The small molecule below binds the protein below.
Small molecule (SMILES): CC(=O)N[C@H]1[C@H](O[C@H]2[C@H](O)[C@@H](NC(C)=O)CO[C@@H]2CO)O[C@H](CO)[C@@H](O)[C@@H]1O

Binding-site contacts:
Ligand atom C4 contacts residue ASN329 of chain 1.D at 4.3 Å.
Ligand atom C3 contacts residue NAG1 of chain 1.U at 4.3 Å.
Ligand atom C5 contacts residue ASN329 of chain 1.D at 3.5 Å.
Ligand atom O5 contacts residue NAG2 of chain 1.U at 4.5 Å.
Ligand atom C1 contacts residue NAG2 of chain 1.U at 4.3 Å.
Ligand atom C1 contacts residue NAG1 of chain 1.U at 3.8 Å.
Ligand atom C7 contacts residue ASN329 of chain 1.D at 4.0 Å.
Ligand atom C6 contacts residue NAG1 of chain 1.U at 3.7 Å.
Ligand atom N2 contacts residue SER330 of chain 1.D at 3.5 Å (h-bond).
Ligand atom O5 contacts residue ASN329 of chain 1.D at 2.3 Å (h-bond).
Ligand atom O3 contacts residue NAG1 of chain 1.U at 3.4 Å.
Ligand atom C5 contacts residue NAG2 of chain 1.U at 3.9 Å.
Ligand atom C8 contacts residue NAG2 of chain 1.U at 4.1 Å.
Ligand atom O4 contacts residue NAG2 of chain 1.U at 3.4 Å (h-bond).
Ligand atom N2 contacts residue NAG2 of chain 1.U at 4.2 Å.
Ligand atom O6 contacts residue NAG1 of chain 1.U at 4.5 Å.
Ligand atom C8 contacts residue THR338 of chain 1.D at 4.2 Å.
Ligand atom O6 contacts residue NAG2 of chain 1.U at 3.4 Å (h-bond).
Ligand atom O5 contacts residue NAG1 of chain 1.U at 3.4 Å (h-bond).
Ligand atom C4 contacts residue NAG1 of chain 1.U at 4.2 Å.
Ligand atom O7 contacts residue NAG1 of chain 1.U at 3.9 Å.
Ligand atom N2 contacts residue ASN329 of chain 1.D at 3.0 Å (h-bond).
Ligand atom C5 contacts residue NAG1 of chain 1.U at 3.3 Å.
Ligand atom C3 contacts residue ASN329 of chain 1.D at 3.9 Å.
Ligand atom C1 contacts residue ASN329 of chain 1.D at 1.4 Å.
Ligand atom C2 contacts residue ASN329 of chain 1.D at 2.7 Å.
Ligand atom C8 contacts residue SER330 of chain 1.D at 3.1 Å.
Ligand atom C3 contacts residue NAG2 of chain 1.U at 4.3 Å.
Ligand atom C6 contacts residue NAG2 of chain 1.U at 3.5 Å.
Ligand atom C7 contacts residue SER330 of chain 1.D at 3.8 Å.
Ligand atom C4 contacts residue NAG2 of chain 1.U at 4.2 Å.

Sequence of chain 1.D:
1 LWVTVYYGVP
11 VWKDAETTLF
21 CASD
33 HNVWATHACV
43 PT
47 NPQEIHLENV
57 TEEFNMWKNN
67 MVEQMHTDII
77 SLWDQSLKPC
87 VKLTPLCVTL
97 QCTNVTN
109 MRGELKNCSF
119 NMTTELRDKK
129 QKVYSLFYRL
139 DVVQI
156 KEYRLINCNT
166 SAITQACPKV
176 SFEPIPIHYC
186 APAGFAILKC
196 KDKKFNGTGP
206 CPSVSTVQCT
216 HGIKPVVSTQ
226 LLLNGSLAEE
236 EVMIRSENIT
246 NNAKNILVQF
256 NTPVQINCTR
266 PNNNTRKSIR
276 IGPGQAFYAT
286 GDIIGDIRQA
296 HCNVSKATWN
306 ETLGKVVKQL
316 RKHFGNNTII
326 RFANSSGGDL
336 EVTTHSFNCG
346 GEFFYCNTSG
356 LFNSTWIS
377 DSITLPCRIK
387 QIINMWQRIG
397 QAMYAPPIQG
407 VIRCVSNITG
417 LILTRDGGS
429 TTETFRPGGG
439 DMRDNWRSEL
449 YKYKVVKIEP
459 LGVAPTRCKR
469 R